Sequence of chain 1.F:
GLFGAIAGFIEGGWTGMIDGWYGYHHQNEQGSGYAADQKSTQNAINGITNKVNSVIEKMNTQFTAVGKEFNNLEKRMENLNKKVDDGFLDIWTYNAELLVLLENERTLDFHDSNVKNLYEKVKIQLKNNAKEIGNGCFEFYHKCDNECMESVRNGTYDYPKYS

The protein below binds the small molecule below.
Small molecule (SMILES): CC(=O)N[C@H]1[C@H](O[C@H]2[C@H](O)[C@@H](NC(C)=O)CO[C@@H]2CO)O[C@H](CO)[C@@H](O)[C@@H]1O

Binding-site contacts:
Ligand atom O6 contacts residue THR156 of chain 1.F at 4.1 Å.
Ligand atom O5 contacts residue THR156 of chain 1.F at 3.5 Å.
Ligand atom N2 contacts residue ASN154 of chain 1.F at 2.9 Å (h-bond).
Ligand atom O5 contacts residue ASN154 of chain 1.F at 2.4 Å (h-bond).
Ligand atom O7 contacts residue THR156 of chain 1.F at 4.2 Å.
Ligand atom C2 contacts residue THR156 of chain 1.F at 4.4 Å.
Ligand atom C1 contacts residue ASN154 of chain 1.F at 1.4 Å.
Ligand atom C2 contacts residue ASN154 of chain 1.F at 2.5 Å.
Ligand atom O7 contacts residue ASN154 of chain 1.F at 4.0 Å.
Ligand atom C5 contacts residue THR156 of chain 1.F at 4.5 Å.
Ligand atom C5 contacts residue ASN154 of chain 1.F at 3.7 Å.
Ligand atom C1 contacts residue THR156 of chain 1.F at 4.0 Å.
Ligand atom C4 contacts residue ASN154 of chain 1.F at 4.2 Å.
Ligand atom C3 contacts residue ASN154 of chain 1.F at 3.8 Å.
Ligand atom C7 contacts residue ASN154 of chain 1.F at 3.7 Å.